The small molecule below binds the protein below.
Small molecule (SMILES): O=[N+]([O-])c1cccc(O[C@H]2O[C@H](CO)[C@H](O)[C@H](O)[C@H]2O)c1

Binding-site contacts:
Ligand atom O2 contacts residue ASN90 of chain 1.D at 3.1 Å (h-bond).
Ligand atom C4 contacts residue TRP88 of chain 1.D at 3.7 Å (hydrophobic).
Ligand atom O3 contacts residue TRP88 of chain 1.D at 3.8 Å.
Ligand atom O7 contacts residue TYR12 of chain 1.D at 3.6 Å.
Ligand atom O7 contacts residue GLY33 of chain 1.E at 3.4 Å.
Ligand atom O1 contacts residue TRP88 of chain 1.D at 3.6 Å (h-bond).
Ligand atom O3 contacts residue GLU51 of chain 1.D at 4.0 Å.
Ligand atom C6 contacts residue GLU51 of chain 1.D at 3.9 Å.
Ligand atom C6 contacts residue TRP88 of chain 1.D at 3.9 Å (hydrophobic).
Ligand atom O3 contacts residue LYS91 of chain 1.D at 2.8 Å (salt-bridge).
Ligand atom N1 contacts residue GLY33 of chain 1.E at 3.7 Å.
Ligand atom O8 contacts residue TYR12 of chain 1.D at 3.8 Å.
Ligand atom C3 contacts residue ASN90 of chain 1.D at 3.9 Å.
Ligand atom C3 contacts residue LYS91 of chain 1.D at 3.5 Å.
Ligand atom O6 contacts residue GLN61 of chain 1.D at 3.2 Å (h-bond).
Ligand atom O8 contacts residue GLN61 of chain 1.D at 3.6 Å.
Ligand atom C2 contacts residue LYS91 of chain 1.D at 3.7 Å.
Ligand atom C3 contacts residue TRP88 of chain 1.D at 3.7 Å (hydrophobic).
Ligand atom O3 contacts residue ASN90 of chain 1.D at 2.9 Å (h-bond).
Ligand atom O5 contacts residue GLN56 of chain 1.D at 3.5 Å (h-bond).
Ligand atom O8 contacts residue ALA32 of chain 1.E at 4.0 Å.
Ligand atom C3 contacts residue GLU51 of chain 1.D at 4.2 Å.
Ligand atom O4 contacts residue GLU51 of chain 1.D at 2.6 Å (salt-bridge).
Ligand atom O4 contacts residue GLN56 of chain 1.D at 3.1 Å.
Ligand atom C2 contacts residue ASN90 of chain 1.D at 4.2 Å.
Ligand atom N1 contacts residue TYR12 of chain 1.D at 3.7 Å.
Ligand atom O6 contacts residue GLN56 of chain 1.D at 3.6 Å.
Ligand atom O4 contacts residue LYS91 of chain 1.D at 2.7 Å (salt-bridge).
Ligand atom C4 contacts residue GLU51 of chain 1.D at 3.1 Å.
Ligand atom C4 contacts residue LYS91 of chain 1.D at 3.7 Å.
Ligand atom C6 contacts residue GLN56 of chain 1.D at 3.8 Å.
Ligand atom C6 contacts residue HIS57 of chain 1.D at 3.2 Å.
Ligand atom O6 contacts residue TRP88 of chain 1.D at 3.7 Å.
Ligand atom C8 contacts residue TRP88 of chain 1.D at 3.9 Å (hydrophobic).
Ligand atom O6 contacts residue HIS57 of chain 1.D at 3.4 Å.
Ligand atom O8 contacts residue TRP88 of chain 1.D at 3.9 Å.
Ligand atom O8 contacts residue GLY33 of chain 1.E at 2.9 Å (h-bond).
Ligand atom C5 contacts residue TRP88 of chain 1.D at 3.5 Å (hydrophobic).
Ligand atom C7 contacts residue TRP88 of chain 1.D at 4.1 Å (hydrophobic).
Ligand atom C5 contacts residue GLU51 of chain 1.D at 4.2 Å.

Sequence of chain 1.D:
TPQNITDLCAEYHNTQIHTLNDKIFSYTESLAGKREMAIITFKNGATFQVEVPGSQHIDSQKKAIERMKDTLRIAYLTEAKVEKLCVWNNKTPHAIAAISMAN

Sequence of chain 1.E:
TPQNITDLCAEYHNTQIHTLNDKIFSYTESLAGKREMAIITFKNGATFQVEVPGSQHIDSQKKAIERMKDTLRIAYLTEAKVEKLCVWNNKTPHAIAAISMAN